Binding-site contacts:
Ligand atom C6 contacts residue SER192 of chain 1.L at 3.8 Å.
Ligand atom C5 contacts residue CYS173 of chain 1.L at 4.1 Å (hydrophobic).
Ligand atom N3 contacts residue GLY194 of chain 1.L at 3.8 Å.
Ligand atom N2 contacts residue PHE193 of chain 1.L at 3.9 Å.
Ligand atom N2 contacts residue GLY205 of chain 1.L at 3.8 Å.
Ligand atom C7 contacts residue GLY194 of chain 1.L at 3.9 Å.
Ligand atom N3 contacts residue CYS198 of chain 1.L at 3.2 Å (h-bond).
Ligand atom C3 contacts residue CYS198 of chain 1.L at 4.1 Å (hydrophobic).
Ligand atom C7 contacts residue CYS173 of chain 1.L at 4.1 Å (hydrophobic).
Ligand atom C5 contacts residue PHE193 of chain 1.L at 3.8 Å (hydrophobic).
Ligand atom C1 contacts residue CYS173 of chain 1.L at 3.8 Å (hydrophobic).
Ligand atom C6 contacts residue PHE193 of chain 1.L at 4.0 Å (hydrophobic).
Ligand atom C6 contacts residue SER177 of chain 1.L at 3.7 Å.
Ligand atom C7 contacts residue SER172 of chain 1.L at 3.7 Å.
Ligand atom C5 contacts residue VAL191 of chain 1.L at 3.9 Å (hydrophobic).
Ligand atom N3 contacts residue ASP171 of chain 1.L at 3.7 Å.
Ligand atom C4 contacts residue CYS173 of chain 1.L at 3.8 Å (hydrophobic).
Ligand atom C2 contacts residue CYS173 of chain 1.L at 3.6 Å (hydrophobic).
Ligand atom N2 contacts residue SER172 of chain 1.L at 3.7 Å.
Ligand atom N1 contacts residue GLY175 of chain 1.L at 4.3 Å.
Ligand atom C6 contacts residue CYS173 of chain 1.L at 3.9 Å (hydrophobic).
Ligand atom N3 contacts residue LYS195 of chain 1.L at 3.2 Å (salt-bridge).
Ligand atom C7 contacts residue PHE193 of chain 1.L at 4.2 Å (hydrophobic).
Ligand atom N1 contacts residue ASN174 of chain 1.L at 3.9 Å.
Ligand atom N2 contacts residue GLY194 of chain 1.L at 4.0 Å.
Ligand atom C5 contacts residue GLY194 of chain 1.L at 4.2 Å.
Ligand atom C1 contacts residue ASN174 of chain 1.L at 3.8 Å.
Ligand atom N2 contacts residue ASP171 of chain 1.L at 3.3 Å (salt-bridge).
Ligand atom C3 contacts residue CYS173 of chain 1.L at 3.6 Å (hydrophobic).
Ligand atom C1 contacts residue SER177 of chain 1.L at 3.6 Å.
Ligand atom N3 contacts residue SER172 of chain 1.L at 4.1 Å.
Ligand atom C3 contacts residue ASN174 of chain 1.L at 3.5 Å.
Ligand atom N1 contacts residue SER177 of chain 1.L at 2.6 Å (h-bond).
Ligand atom C4 contacts residue PHE193 of chain 1.L at 4.1 Å (hydrophobic).
Ligand atom C4 contacts residue ASN174 of chain 1.L at 4.3 Å.
Ligand atom C4 contacts residue GLY194 of chain 1.L at 4.0 Å.
Ligand atom C2 contacts residue ASN174 of chain 1.L at 3.3 Å.
Ligand atom C7 contacts residue ASP171 of chain 1.L at 3.8 Å.
Ligand atom C7 contacts residue CYS198 of chain 1.L at 4.0 Å (hydrophobic).
Ligand atom C6 contacts residue VAL191 of chain 1.L at 3.7 Å (hydrophobic).

The small molecule below binds the protein below.
Small molecule (SMILES): NC(=[NH2+])c1ccc(N)cc1

Sequence of chain 1.L:
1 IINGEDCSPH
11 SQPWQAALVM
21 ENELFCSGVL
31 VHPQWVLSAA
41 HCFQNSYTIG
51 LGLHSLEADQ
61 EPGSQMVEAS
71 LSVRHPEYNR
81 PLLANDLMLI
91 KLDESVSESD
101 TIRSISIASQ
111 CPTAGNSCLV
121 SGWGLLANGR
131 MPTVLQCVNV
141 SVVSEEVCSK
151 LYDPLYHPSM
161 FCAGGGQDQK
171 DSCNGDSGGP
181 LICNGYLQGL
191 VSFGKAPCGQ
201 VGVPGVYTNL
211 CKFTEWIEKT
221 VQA